This small molecule binds to this protein.
Small molecule (SMILES): CC1CCN(C(=O)NCCc2ccccc2F)CC1

Sequence of chain 1.A:
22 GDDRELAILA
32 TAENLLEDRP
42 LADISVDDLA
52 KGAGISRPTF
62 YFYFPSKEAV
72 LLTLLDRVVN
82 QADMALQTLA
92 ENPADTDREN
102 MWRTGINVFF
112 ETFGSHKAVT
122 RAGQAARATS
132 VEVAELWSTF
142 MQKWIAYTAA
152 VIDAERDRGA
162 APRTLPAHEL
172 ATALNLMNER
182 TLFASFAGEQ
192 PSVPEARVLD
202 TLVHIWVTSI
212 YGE

Binding-site contacts:
Ligand atom F1 contacts residue LEU87 of chain 1.A at 3.8 Å.
Ligand atom C1 contacts residue TRP138 of chain 1.A at 3.7 Å (hydrophobic).
Ligand atom F1 contacts residue THR149 of chain 1.A at 3.0 Å.
Ligand atom C12 contacts residue TYR148 of chain 1.A at 3.7 Å (hydrophobic).
Ligand atom C4 contacts residue ASN179 of chain 1.A at 3.6 Å.
Ligand atom C14 contacts residue ASN176 of chain 1.A at 3.5 Å.
Ligand atom C9 contacts residue TRP207 of chain 1.A at 3.9 Å (hydrophobic).
Ligand atom C4 contacts residue PHE110 of chain 1.A at 3.9 Å (hydrophobic).
Ligand atom C11 contacts residue TRP103 of chain 1.A at 3.5 Å (hydrophobic).
Ligand atom N1 contacts residue PHE110 of chain 1.A at 3.9 Å.
Ligand atom C5 contacts residue PHE110 of chain 1.A at 3.7 Å (hydrophobic).
Ligand atom C1 contacts residue GLU180 of chain 1.A at 3.8 Å.
Ligand atom F1 contacts residue TYR148 of chain 1.A at 3.7 Å.
Ligand atom C7 contacts residue ASN176 of chain 1.A at 3.7 Å.
Ligand atom N2 contacts residue PHE110 of chain 1.A at 3.9 Å.
Ligand atom C9 contacts residue ILE107 of chain 1.A at 3.7 Å (hydrophobic).
Ligand atom N1 contacts residue ASN179 of chain 1.A at 3.8 Å.
Ligand atom C5 contacts residue ASN179 of chain 1.A at 3.6 Å.
Ligand atom C2 contacts residue GLU180 of chain 1.A at 3.8 Å.
Ligand atom C4 contacts residue GLU180 of chain 1.A at 3.9 Å.
Ligand atom C9 contacts residue GLY106 of chain 1.A at 3.7 Å.
Ligand atom C6 contacts residue ASN179 of chain 1.A at 3.8 Å.
Ligand atom C7 contacts residue TRP207 of chain 1.A at 3.9 Å (hydrophobic).
Ligand atom C15 contacts residue TRP145 of chain 1.A at 3.4 Å (hydrophobic).
Ligand atom C8 contacts residue THR149 of chain 1.A at 3.9 Å.
Ligand atom N2 contacts residue ASN176 of chain 1.A at 3.1 Å (h-bond).
Ligand atom C1 contacts residue PHE184 of chain 1.A at 3.6 Å (hydrophobic).
Ligand atom C8 contacts residue TRP207 of chain 1.A at 3.9 Å (hydrophobic).
Ligand atom C6 contacts residue TRP207 of chain 1.A at 3.6 Å (hydrophobic).
Ligand atom C10 contacts residue ILE107 of chain 1.A at 3.8 Å (hydrophobic).
Ligand atom F1 contacts residue TRP145 of chain 1.A at 3.4 Å.
Ligand atom C6 contacts residue ASN176 of chain 1.A at 3.8 Å.
Ligand atom C6 contacts residue PHE110 of chain 1.A at 3.8 Å (hydrophobic).
Ligand atom C10 contacts residue GLY106 of chain 1.A at 3.7 Å.
Ligand atom O1 contacts residue ASN179 of chain 1.A at 2.9 Å (h-bond).
Ligand atom C13 contacts residue THR149 of chain 1.A at 3.4 Å.
Ligand atom C4 contacts residue LEU183 of chain 1.A at 3.7 Å (hydrophobic).
Ligand atom C7 contacts residue PHE110 of chain 1.A at 3.5 Å (hydrophobic).
Ligand atom O1 contacts residue PHE110 of chain 1.A at 3.6 Å.
Ligand atom C10 contacts residue TRP103 of chain 1.A at 3.6 Å (hydrophobic).